This small molecule binds to this protein.
Small molecule (SMILES): COc1ccc(Cc2cc(-c3sc(C)nc3C)[nH]n2)cc1

Sequence of chain 1.N:
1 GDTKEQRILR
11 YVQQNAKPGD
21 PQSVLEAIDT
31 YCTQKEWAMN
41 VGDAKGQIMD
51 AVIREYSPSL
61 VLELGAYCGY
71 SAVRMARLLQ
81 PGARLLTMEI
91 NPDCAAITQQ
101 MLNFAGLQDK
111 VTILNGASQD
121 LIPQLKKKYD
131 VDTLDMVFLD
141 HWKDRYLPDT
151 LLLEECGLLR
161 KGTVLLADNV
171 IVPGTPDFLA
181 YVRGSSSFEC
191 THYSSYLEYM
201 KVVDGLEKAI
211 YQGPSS

Binding-site contacts:
Ligand atom S05 contacts residue TRP142 of chain 1.N at 3.3 Å.
Ligand atom C04 contacts residue GLY116 of chain 1.N at 4.2 Å.
Ligand atom C19 contacts residue GLN119 of chain 1.N at 3.5 Å.
Ligand atom N03 contacts residue SER118 of chain 1.N at 3.2 Å (h-bond).
Ligand atom C15 contacts residue HIS141 of chain 1.N at 4.0 Å.
Ligand atom C15 contacts residue TRP142 of chain 1.N at 4.1 Å (hydrophobic).
Ligand atom C13 contacts residue TRP142 of chain 1.N at 3.7 Å (hydrophobic).
Ligand atom C09 contacts residue ILE90 of chain 1.N at 4.0 Å (hydrophobic).
Ligand atom C02 contacts residue HIS141 of chain 1.N at 3.7 Å.
Ligand atom S05 contacts residue ILE90 of chain 1.N at 4.1 Å.
Ligand atom C14 contacts residue GLU89 of chain 1.N at 3.9 Å.
Ligand atom C19 contacts residue TRP142 of chain 1.N at 3.7 Å (hydrophobic).
Ligand atom C16 contacts residue TRP142 of chain 1.N at 3.8 Å (hydrophobic).
Ligand atom C10 contacts residue GLU89 of chain 1.N at 4.0 Å.
Ligand atom C19 contacts residue SER118 of chain 1.N at 3.7 Å.
Ligand atom C14 contacts residue MET88 of chain 1.N at 3.8 Å (hydrophobic).
Ligand atom C19 contacts residue ARG145 of chain 1.N at 3.6 Å.
Ligand atom C01 contacts residue ILE90 of chain 1.N at 3.7 Å (hydrophobic).
Ligand atom C15 contacts residue ASP140 of chain 1.N at 3.9 Å.
Ligand atom N06 contacts residue ILE90 of chain 1.N at 3.2 Å (h-bond).
Ligand atom N03 contacts residue ALA117 of chain 1.N at 3.7 Å.
Ligand atom C07 contacts residue HIS141 of chain 1.N at 3.4 Å.
Ligand atom N06 contacts residue GLY65 of chain 1.N at 4.0 Å.
Ligand atom C10 contacts residue GLY65 of chain 1.N at 4.0 Å.
Ligand atom C14 contacts residue GLY116 of chain 1.N at 3.5 Å.
Ligand atom N08 contacts residue ILE90 of chain 1.N at 4.0 Å.
Ligand atom C21 contacts residue TRP142 of chain 1.N at 3.6 Å (hydrophobic).
Ligand atom C04 contacts residue SER118 of chain 1.N at 4.1 Å.
Ligand atom C04 contacts residue ILE90 of chain 1.N at 3.8 Å (hydrophobic).
Ligand atom C14 contacts residue ILE90 of chain 1.N at 3.7 Å (hydrophobic).
Ligand atom C17 contacts residue TRP142 of chain 1.N at 3.6 Å (hydrophobic).
Ligand atom N06 contacts residue GLU89 of chain 1.N at 3.4 Å (salt-bridge).
Ligand atom C07 contacts residue TRP142 of chain 1.N at 3.9 Å (hydrophobic).
Ligand atom C01 contacts residue HIS141 of chain 1.N at 3.7 Å.
Ligand atom N08 contacts residue GLU89 of chain 1.N at 2.8 Å (salt-bridge).
Ligand atom S05 contacts residue HIS141 of chain 1.N at 4.0 Å.
Ligand atom N08 contacts residue GLY65 of chain 1.N at 3.7 Å.
Ligand atom C18 contacts residue TRP142 of chain 1.N at 3.8 Å (hydrophobic).
Ligand atom C09 contacts residue SER118 of chain 1.N at 4.0 Å.
Ligand atom C02 contacts residue ILE90 of chain 1.N at 3.5 Å (hydrophobic).